Binding-site contacts:
Ligand atom C9 contacts residue SER205 of chain 3.D at 3.6 Å.
Ligand atom C15 contacts residue TYR163 of chain 3.D at 3.4 Å (hydrophobic).
Ligand atom C7 contacts residue ALA101 of chain 3.D at 3.6 Å (hydrophobic).
Ligand atom C16 contacts residue TYR163 of chain 3.D at 3.9 Å (hydrophobic).
Ligand atom C4 contacts residue ALA203 of chain 3.D at 3.9 Å (hydrophobic).
Ligand atom C8 contacts residue PHE100 of chain 3.D at 3.6 Å (hydrophobic).
Ligand atom C6 contacts residue ALA101 of chain 3.D at 3.7 Å (hydrophobic).
Ligand atom C21 contacts residue ILE207 of chain 3.D at 3.7 Å (hydrophobic).
Ligand atom C23 contacts residue TYR163 of chain 3.D at 3.3 Å (hydrophobic).
Ligand atom O1 contacts residue TYR163 of chain 3.D at 3.0 Å (h-bond).
Ligand atom C7 contacts residue PHE100 of chain 3.D at 3.2 Å (hydrophobic).
Ligand atom O1 contacts residue NAD1 of chain 3.M at 3.2 Å (h-bond).
Ligand atom C6 contacts residue LEU106 of chain 3.D at 3.5 Å (hydrophobic).
Ligand atom O2 contacts residue PHE100 of chain 3.D at 2.9 Å.
Ligand atom C3 contacts residue ALA203 of chain 3.D at 3.4 Å (hydrophobic).
Ligand atom C21 contacts residue TYR163 of chain 3.D at 3.8 Å (hydrophobic).
Ligand atom C19 contacts residue ILE207 of chain 3.D at 3.7 Å (hydrophobic).
Ligand atom C18 contacts residue TYR163 of chain 3.D at 3.8 Å (hydrophobic).
Ligand atom O3 contacts residue TYR163 of chain 3.D at 3.1 Å.
Ligand atom C1 contacts residue NAD1 of chain 3.M at 3.9 Å.
Ligand atom C20 contacts residue ILE207 of chain 3.D at 3.2 Å (hydrophobic).
Ligand atom C13 contacts residue ALA203 of chain 3.D at 3.0 Å (hydrophobic).
Ligand atom N1 contacts residue ALA101 of chain 3.D at 3.5 Å (h-bond).
Ligand atom C22 contacts residue TYR163 of chain 3.D at 3.7 Å (hydrophobic).
Ligand atom C22 contacts residue ASN162 of chain 3.D at 3.6 Å.
Ligand atom N1 contacts residue LEU106 of chain 3.D at 2.9 Å.
Ligand atom C17 contacts residue PRO198 of chain 3.D at 3.9 Å (hydrophobic).
Ligand atom C13 contacts residue NAD1 of chain 3.M at 3.8 Å.
Ligand atom N3 contacts residue PHE100 of chain 3.D at 3.6 Å.
Ligand atom C20 contacts residue ASN162 of chain 3.D at 3.9 Å.
Ligand atom C20 contacts residue PRO161 of chain 3.D at 3.6 Å (hydrophobic).
Ligand atom C10 contacts residue SER205 of chain 3.D at 3.5 Å.
Ligand atom C5 contacts residue LEU106 of chain 3.D at 3.2 Å (hydrophobic).
Ligand atom C14 contacts residue TYR163 of chain 3.D at 3.6 Å (hydrophobic).
Ligand atom C12 contacts residue ALA203 of chain 3.D at 3.3 Å (hydrophobic).
Ligand atom C1 contacts residue TYR163 of chain 3.D at 3.7 Å (hydrophobic).
Ligand atom N2 contacts residue ALA101 of chain 3.D at 2.9 Å (h-bond).
Ligand atom N2 contacts residue PHE100 of chain 3.D at 3.9 Å.
Ligand atom C21 contacts residue ASN162 of chain 3.D at 3.0 Å.
Ligand atom O2 contacts residue ALA101 of chain 3.D at 3.5 Å (h-bond).

The protein below binds the small molecule below.
Small molecule (SMILES): Cc1c(CN(C)C(=O)/C=C/c2cnc3c(c2)CC[C@H](N)C(=O)N3)oc2ccccc12

Sequence of chain 3.D:
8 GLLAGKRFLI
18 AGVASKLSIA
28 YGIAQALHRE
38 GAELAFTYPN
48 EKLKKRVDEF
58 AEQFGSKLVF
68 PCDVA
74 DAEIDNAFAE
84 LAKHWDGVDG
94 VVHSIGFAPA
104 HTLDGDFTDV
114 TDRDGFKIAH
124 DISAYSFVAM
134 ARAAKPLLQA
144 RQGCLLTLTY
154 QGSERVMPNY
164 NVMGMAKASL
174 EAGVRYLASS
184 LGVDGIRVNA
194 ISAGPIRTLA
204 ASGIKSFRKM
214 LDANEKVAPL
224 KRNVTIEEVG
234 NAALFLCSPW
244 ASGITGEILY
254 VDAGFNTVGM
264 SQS